Sequence of chain 1.G:
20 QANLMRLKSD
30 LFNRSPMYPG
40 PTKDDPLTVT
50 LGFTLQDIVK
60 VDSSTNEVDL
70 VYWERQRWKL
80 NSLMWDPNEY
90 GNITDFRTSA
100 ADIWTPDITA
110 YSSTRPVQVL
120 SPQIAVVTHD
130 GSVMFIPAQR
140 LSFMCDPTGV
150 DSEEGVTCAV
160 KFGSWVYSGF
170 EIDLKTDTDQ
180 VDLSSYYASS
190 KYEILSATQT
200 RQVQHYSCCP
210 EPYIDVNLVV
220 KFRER

Binding-site contacts:
Ligand atom C2 contacts residue ASN91 of chain 1.G at 3.4 Å.
Ligand atom C4 contacts residue ASN91 of chain 1.G at 3.9 Å.
Ligand atom O5 contacts residue ASN91 of chain 1.G at 2.5 Å (h-bond).
Ligand atom C6 contacts residue ASN87 of chain 1.G at 3.8 Å.
Ligand atom C5 contacts residue ASN91 of chain 1.G at 3.5 Å.
Ligand atom C3 contacts residue ASN91 of chain 1.G at 4.3 Å.
Ligand atom O6 contacts residue ASN91 of chain 1.G at 3.1 Å (h-bond).
Ligand atom O5 contacts residue ASN87 of chain 1.G at 4.0 Å.
Ligand atom O7 contacts residue ASN91 of chain 1.G at 4.1 Å.
Ligand atom C1 contacts residue ASN91 of chain 1.G at 3.0 Å.
Ligand atom O7 contacts residue GLY90 of chain 1.G at 4.0 Å.
Ligand atom C6 contacts residue ASN91 of chain 1.G at 3.6 Å.
Ligand atom C5 contacts residue ASN87 of chain 1.G at 4.3 Å.

This small molecule binds to this protein.
Small molecule (SMILES): CC(=O)N[C@@H]1[C@@H](O)[C@H](O)[C@@H](CO)O[C@H]1O